A small-molecule ligand and the protein it binds are described below.
Small molecule (SMILES): CC(=O)N[C@@H]1[C@@H](O)[C@H](O)[C@@H](CO)O[C@H]1O

Sequence of chain 11.A:
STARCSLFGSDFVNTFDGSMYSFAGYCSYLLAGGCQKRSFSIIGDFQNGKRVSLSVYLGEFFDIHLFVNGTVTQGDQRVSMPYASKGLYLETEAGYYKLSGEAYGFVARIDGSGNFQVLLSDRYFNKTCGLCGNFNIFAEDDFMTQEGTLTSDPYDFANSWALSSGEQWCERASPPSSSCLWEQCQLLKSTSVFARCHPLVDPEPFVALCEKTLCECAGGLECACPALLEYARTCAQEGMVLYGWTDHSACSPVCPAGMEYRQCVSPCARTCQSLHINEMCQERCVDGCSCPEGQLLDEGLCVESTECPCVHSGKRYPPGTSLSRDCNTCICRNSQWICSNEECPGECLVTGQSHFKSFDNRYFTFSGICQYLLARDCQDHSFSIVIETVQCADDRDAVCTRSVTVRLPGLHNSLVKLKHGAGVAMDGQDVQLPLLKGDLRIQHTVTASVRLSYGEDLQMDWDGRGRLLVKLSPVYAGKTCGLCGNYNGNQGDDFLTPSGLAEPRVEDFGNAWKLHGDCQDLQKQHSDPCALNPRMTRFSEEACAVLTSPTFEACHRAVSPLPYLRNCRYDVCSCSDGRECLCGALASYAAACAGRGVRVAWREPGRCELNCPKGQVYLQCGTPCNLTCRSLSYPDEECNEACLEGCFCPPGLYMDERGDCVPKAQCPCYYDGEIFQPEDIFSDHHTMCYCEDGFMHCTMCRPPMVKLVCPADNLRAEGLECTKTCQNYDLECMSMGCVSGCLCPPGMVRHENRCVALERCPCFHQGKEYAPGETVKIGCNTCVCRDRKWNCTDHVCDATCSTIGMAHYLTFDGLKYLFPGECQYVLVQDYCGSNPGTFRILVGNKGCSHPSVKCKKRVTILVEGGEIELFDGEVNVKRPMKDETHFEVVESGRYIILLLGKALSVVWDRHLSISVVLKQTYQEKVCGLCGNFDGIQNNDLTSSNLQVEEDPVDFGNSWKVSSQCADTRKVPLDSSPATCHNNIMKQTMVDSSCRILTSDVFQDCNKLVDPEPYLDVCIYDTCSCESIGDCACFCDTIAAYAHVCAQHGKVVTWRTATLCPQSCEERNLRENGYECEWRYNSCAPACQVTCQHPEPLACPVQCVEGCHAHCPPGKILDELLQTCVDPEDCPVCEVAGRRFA

Binding-site contacts:
Ligand atom C3 contacts residue ASN666 of chain 11.A at 3.8 Å.
Ligand atom C5 contacts residue THR663 of chain 11.A at 4.3 Å.
Ligand atom C2 contacts residue ASN666 of chain 11.A at 2.5 Å.
Ligand atom C8 contacts residue LEU693 of chain 11.A at 4.2 Å (hydrophobic).
Ligand atom C6 contacts residue THR663 of chain 11.A at 3.7 Å.
Ligand atom C5 contacts residue ASN666 of chain 11.A at 3.6 Å.
Ligand atom O7 contacts residue ASN666 of chain 11.A at 4.0 Å.
Ligand atom C1 contacts residue ASN666 of chain 11.A at 1.4 Å.
Ligand atom C4 contacts residue ASN666 of chain 11.A at 4.2 Å.
Ligand atom N2 contacts residue TYR694 of chain 11.A at 4.5 Å.
Ligand atom C7 contacts residue TYR694 of chain 11.A at 4.5 Å (hydrophobic).
Ligand atom N2 contacts residue ASN666 of chain 11.A at 3.0 Å (h-bond).
Ligand atom C7 contacts residue ASN666 of chain 11.A at 3.7 Å.
Ligand atom O5 contacts residue ASN666 of chain 11.A at 2.3 Å (h-bond).
Ligand atom C8 contacts residue TYR694 of chain 11.A at 3.4 Å (hydrophobic).